The small molecule below binds the protein below.
Small molecule (SMILES): Nc1nc2c(ncn2[C@@H]2O[C@H](CO[P](=O)(O)O[P](=O)(O)OP(O)(O)=S)[C@@H](O)[C@H]2O)c(=O)[nH]1

Sequence of chain 1.G:
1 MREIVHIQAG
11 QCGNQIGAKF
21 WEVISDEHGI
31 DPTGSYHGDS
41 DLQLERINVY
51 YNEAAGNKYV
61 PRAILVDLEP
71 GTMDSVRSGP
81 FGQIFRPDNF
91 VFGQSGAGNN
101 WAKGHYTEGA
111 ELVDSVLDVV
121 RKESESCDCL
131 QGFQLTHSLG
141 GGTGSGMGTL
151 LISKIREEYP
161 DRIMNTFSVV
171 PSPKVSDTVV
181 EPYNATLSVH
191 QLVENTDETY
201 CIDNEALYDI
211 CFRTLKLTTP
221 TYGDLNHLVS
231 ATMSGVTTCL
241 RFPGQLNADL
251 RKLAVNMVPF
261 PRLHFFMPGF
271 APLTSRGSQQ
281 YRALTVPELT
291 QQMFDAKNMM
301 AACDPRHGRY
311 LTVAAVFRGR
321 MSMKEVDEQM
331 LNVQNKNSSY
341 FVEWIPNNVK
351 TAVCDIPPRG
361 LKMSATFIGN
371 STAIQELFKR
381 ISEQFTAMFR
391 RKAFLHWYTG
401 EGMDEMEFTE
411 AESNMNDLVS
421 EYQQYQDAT

Sequence of chain 1.F:
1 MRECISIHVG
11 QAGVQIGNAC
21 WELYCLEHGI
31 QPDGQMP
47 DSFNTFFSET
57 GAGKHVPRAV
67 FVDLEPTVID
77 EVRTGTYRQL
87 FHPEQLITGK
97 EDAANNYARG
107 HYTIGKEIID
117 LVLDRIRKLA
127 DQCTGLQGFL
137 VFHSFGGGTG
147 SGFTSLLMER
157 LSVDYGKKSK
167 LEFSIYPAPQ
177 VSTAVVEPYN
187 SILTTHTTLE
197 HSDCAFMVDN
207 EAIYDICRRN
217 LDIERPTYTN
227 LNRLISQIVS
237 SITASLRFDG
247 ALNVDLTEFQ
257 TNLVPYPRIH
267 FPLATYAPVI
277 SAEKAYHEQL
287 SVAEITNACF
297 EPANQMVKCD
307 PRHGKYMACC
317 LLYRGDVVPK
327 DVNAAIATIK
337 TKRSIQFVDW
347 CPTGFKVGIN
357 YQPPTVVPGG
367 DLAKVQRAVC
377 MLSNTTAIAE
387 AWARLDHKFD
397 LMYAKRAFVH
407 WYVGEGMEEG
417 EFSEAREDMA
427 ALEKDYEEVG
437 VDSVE

Binding-site contacts:
Ligand atom O3G contacts residue GLY142 of chain 1.G at 2.7 Å (h-bond).
Ligand atom O2B contacts residue GLN11 of chain 1.G at 2.9 Å (h-bond).
Ligand atom O2G contacts residue GLU69 of chain 1.G at 3.0 Å (salt-bridge).
Ligand atom C4 contacts residue ASN204 of chain 1.G at 3.8 Å.
Ligand atom O3G contacts residue GLY141 of chain 1.G at 3.8 Å.
Ligand atom O2B contacts residue THR143 of chain 1.G at 3.3 Å.
Ligand atom C2 contacts residue ASN204 of chain 1.G at 3.6 Å.
Ligand atom O1B contacts residue GLY142 of chain 1.G at 3.1 Å (h-bond).
Ligand atom O1B contacts residue THR143 of chain 1.G at 3.1 Å (h-bond).
Ligand atom O5' contacts residue SER138 of chain 1.G at 3.4 Å (h-bond).
Ligand atom N7 contacts residue CYS12 of chain 1.G at 3.7 Å.
Ligand atom O2' contacts residue ASN204 of chain 1.G at 3.4 Å (h-bond).
Ligand atom C4' contacts residue SER138 of chain 1.G at 3.8 Å.
Ligand atom N3 contacts residue ASN204 of chain 1.G at 3.0 Å (h-bond).
Ligand atom O1B contacts residue GLY141 of chain 1.G at 3.4 Å.
Ligand atom O3G contacts residue ASN99 of chain 1.G at 3.6 Å.
Ligand atom O3' contacts residue ASP177 of chain 1.G at 3.2 Å.
Ligand atom O2' contacts residue ASP177 of chain 1.G at 3.3 Å (salt-bridge).
Ligand atom C5 contacts residue CYS12 of chain 1.G at 3.8 Å (hydrophobic).
Ligand atom C2 contacts residue ASN226 of chain 1.G at 3.7 Å.
Ligand atom C2' contacts residue TYR222 of chain 1.G at 3.6 Å (hydrophobic).
Ligand atom O2G contacts residue THR143 of chain 1.G at 3.1 Å.
Ligand atom O1B contacts residue GLY144 of chain 1.G at 3.3 Å (h-bond).
Ligand atom O4' contacts residue SER138 of chain 1.G at 3.0 Å (h-bond).
Ligand atom C3' contacts residue ASP177 of chain 1.G at 3.4 Å.
Ligand atom O6 contacts residue ASN226 of chain 1.G at 3.6 Å (h-bond).
Ligand atom C8 contacts residue CYS12 of chain 1.G at 3.8 Å (hydrophobic).
Ligand atom O6 contacts residue GLN15 of chain 1.G at 2.7 Å (h-bond).
Ligand atom O2A contacts residue CYS12 of chain 1.G at 2.7 Å (h-bond).
Ligand atom O2A contacts residue GLN11 of chain 1.G at 3.3 Å.
Ligand atom PB contacts residue THR143 of chain 1.G at 3.8 Å.
Ligand atom C6 contacts residue ASN226 of chain 1.G at 3.8 Å.
Ligand atom O2' contacts residue TYR222 of chain 1.G at 3.0 Å (h-bond).
Ligand atom N2 contacts residue ASN226 of chain 1.G at 3.6 Å (h-bond).
Ligand atom N2 contacts residue ASN204 of chain 1.G at 2.9 Å (h-bond).
Ligand atom O3G contacts residue THR143 of chain 1.G at 3.5 Å (h-bond).
Ligand atom S1G contacts residue GLU254 of chain 1.F at 3.1 Å (salt-bridge).
Ligand atom N1 contacts residue ASN226 of chain 1.G at 2.9 Å (h-bond).
Ligand atom O2B contacts residue GLY10 of chain 1.G at 3.2 Å.
Ligand atom C2' contacts residue ASP177 of chain 1.G at 3.8 Å.